Sequence of chain 1.C:
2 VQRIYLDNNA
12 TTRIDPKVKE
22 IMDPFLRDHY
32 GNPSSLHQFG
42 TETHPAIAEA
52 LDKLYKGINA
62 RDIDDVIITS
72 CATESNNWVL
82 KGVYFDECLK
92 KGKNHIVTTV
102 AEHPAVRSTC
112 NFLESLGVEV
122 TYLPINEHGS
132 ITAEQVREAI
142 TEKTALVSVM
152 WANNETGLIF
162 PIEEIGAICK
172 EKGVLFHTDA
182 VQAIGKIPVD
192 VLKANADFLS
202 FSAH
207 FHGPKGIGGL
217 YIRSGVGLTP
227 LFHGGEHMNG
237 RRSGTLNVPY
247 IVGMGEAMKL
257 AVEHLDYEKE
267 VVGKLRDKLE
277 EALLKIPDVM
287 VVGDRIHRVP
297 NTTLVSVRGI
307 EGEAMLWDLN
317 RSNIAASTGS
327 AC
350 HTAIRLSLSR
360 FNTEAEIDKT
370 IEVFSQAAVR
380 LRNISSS

Binding-site contacts:
Ligand atom C contacts residue ASN155 of chain 1.C at 4.0 Å.
Ligand atom CG contacts residue ASN155 of chain 1.C at 3.7 Å.
Ligand atom O contacts residue ARG354 of chain 1.C at 2.4 Å (salt-bridge).
Ligand atom OXT contacts residue ASN155 of chain 1.C at 2.8 Å (h-bond).
Ligand atom SD contacts residue HIS104 of chain 1.C at 4.2 Å.
Ligand atom SD contacts residue PRO105 of chain 1.C at 4.3 Å.
Ligand atom O contacts residue ALA11 of chain 1.C at 2.8 Å.
Ligand atom N contacts residue SER323 of chain 1.C at 4.4 Å.
Ligand atom OXT contacts residue ARG354 of chain 1.C at 2.8 Å (salt-bridge).
Ligand atom N contacts residue ALA11 of chain 1.C at 3.5 Å.
Ligand atom CG contacts residue HIS104 of chain 1.C at 3.7 Å.
Ligand atom CA contacts residue ALA11 of chain 1.C at 4.2 Å (hydrophobic).
Ligand atom C contacts residue ASN10 of chain 1.C at 3.9 Å.
Ligand atom C contacts residue ARG354 of chain 1.C at 3.1 Å.
Ligand atom OXT contacts residue ASN10 of chain 1.C at 3.8 Å.
Ligand atom C contacts residue ALA11 of chain 1.C at 3.7 Å (hydrophobic).
Ligand atom O contacts residue ASN10 of chain 1.C at 3.2 Å (h-bond).
Ligand atom SD contacts residue ASN155 of chain 1.C at 4.2 Å.
Ligand atom N contacts residue ARG354 of chain 1.C at 3.7 Å.
Ligand atom CA contacts residue ARG354 of chain 1.C at 4.0 Å.

The protein below binds the small molecule below.
Small molecule (SMILES): N[C@@H](CCS)C(=O)O